A protein and the small-molecule ligand that binds it are described below.
Small molecule (SMILES): COc1cc2ncnc(Nc3ccc(F)c(Cl)c3)c2cc1NC(=O)/C=C/CN1CCCCC1

Binding-site contacts:
Ligand atom C26 contacts residue CYS104 of chain 1.B at 3.3 Å (hydrophobic).
Ligand atom F21 contacts residue LEU95 of chain 1.B at 3.5 Å.
Ligand atom CL contacts residue MET97 of chain 1.B at 3.6 Å.
Ligand atom O27 contacts residue LEU151 of chain 1.B at 3.5 Å.
Ligand atom N9 contacts residue ALA50 of chain 1.B at 3.5 Å.
Ligand atom C25 contacts residue ASP107 of chain 1.B at 3.2 Å.
Ligand atom C12 contacts residue MET100 of chain 1.B at 3.5 Å (hydrophobic).
Ligand atom N7 contacts residue LEU99 of chain 1.B at 3.7 Å.
Ligand atom C23 contacts residue CYS104 of chain 1.B at 1.8 Å (hydrophobic).
Ligand atom C17 contacts residue MET97 of chain 1.B at 3.5 Å (hydrophobic).
Ligand atom C17 contacts residue LYS52 of chain 1.B at 3.6 Å.
Ligand atom C20 contacts residue THR161 of chain 1.B at 3.4 Å.
Ligand atom F21 contacts residue MET97 of chain 1.B at 3.5 Å.
Ligand atom C25 contacts residue CYS104 of chain 1.B at 2.7 Å (hydrophobic).
Ligand atom F21 contacts residue LYS52 of chain 1.B at 3.6 Å.
Ligand atom CL contacts residue LYS52 of chain 1.B at 3.4 Å.
Ligand atom C24 contacts residue CYS104 of chain 1.B at 2.7 Å (hydrophobic).
Ligand atom CL contacts residue ALA50 of chain 1.B at 3.6 Å.
Ligand atom C8 contacts residue ALA50 of chain 1.B at 3.3 Å (hydrophobic).
Ligand atom C12 contacts residue GLY103 of chain 1.B at 3.3 Å.
Ligand atom C12 contacts residue PRO101 of chain 1.B at 3.5 Å (hydrophobic).
Ligand atom C8 contacts residue GLN98 of chain 1.B at 3.2 Å.
Ligand atom N33 contacts residue ASP107 of chain 1.B at 3.5 Å (salt-bridge).
Ligand atom C2 contacts residue GLY103 of chain 1.B at 3.6 Å.
Ligand atom C10 contacts residue LEU151 of chain 1.B at 3.5 Å (hydrophobic).
Ligand atom CL contacts residue LEU95 of chain 1.B at 3.2 Å.
Ligand atom C19 contacts residue LYS52 of chain 1.B at 3.7 Å.
Ligand atom O27 contacts residue CYS104 of chain 1.B at 2.8 Å.
Ligand atom O11 contacts residue GLY103 of chain 1.B at 3.2 Å.
Ligand atom N9 contacts residue LEU151 of chain 1.B at 3.5 Å.
Ligand atom C18 contacts residue LYS52 of chain 1.B at 3.6 Å.
Ligand atom C18 contacts residue MET97 of chain 1.B at 3.4 Å (hydrophobic).
Ligand atom N7 contacts residue MET100 of chain 1.B at 2.9 Å (h-bond).
Ligand atom C19 contacts residue ASP162 of chain 1.B at 3.0 Å.
Ligand atom C3 contacts residue MET100 of chain 1.B at 3.2 Å (hydrophobic).
Ligand atom C8 contacts residue MET100 of chain 1.B at 3.5 Å (hydrophobic).
Ligand atom C24 contacts residue ASP107 of chain 1.B at 3.7 Å.
Ligand atom C23 contacts residue ASP107 of chain 1.B at 3.6 Å.
Ligand atom N33 contacts residue CYS104 of chain 1.B at 3.1 Å (h-bond).
Ligand atom C20 contacts residue ASP162 of chain 1.B at 3.3 Å.

Sequence of chain 1.B:
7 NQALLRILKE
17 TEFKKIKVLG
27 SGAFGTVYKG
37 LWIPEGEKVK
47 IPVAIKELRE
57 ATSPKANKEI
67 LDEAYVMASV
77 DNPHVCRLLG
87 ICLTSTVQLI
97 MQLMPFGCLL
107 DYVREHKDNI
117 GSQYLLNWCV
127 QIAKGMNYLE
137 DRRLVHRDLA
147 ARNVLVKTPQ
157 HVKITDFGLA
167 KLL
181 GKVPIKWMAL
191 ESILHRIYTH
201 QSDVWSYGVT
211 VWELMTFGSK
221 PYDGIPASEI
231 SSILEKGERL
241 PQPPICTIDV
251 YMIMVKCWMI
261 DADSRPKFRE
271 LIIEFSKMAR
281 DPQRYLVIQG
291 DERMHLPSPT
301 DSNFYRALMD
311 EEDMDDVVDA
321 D